Sequence of chain 1.C:
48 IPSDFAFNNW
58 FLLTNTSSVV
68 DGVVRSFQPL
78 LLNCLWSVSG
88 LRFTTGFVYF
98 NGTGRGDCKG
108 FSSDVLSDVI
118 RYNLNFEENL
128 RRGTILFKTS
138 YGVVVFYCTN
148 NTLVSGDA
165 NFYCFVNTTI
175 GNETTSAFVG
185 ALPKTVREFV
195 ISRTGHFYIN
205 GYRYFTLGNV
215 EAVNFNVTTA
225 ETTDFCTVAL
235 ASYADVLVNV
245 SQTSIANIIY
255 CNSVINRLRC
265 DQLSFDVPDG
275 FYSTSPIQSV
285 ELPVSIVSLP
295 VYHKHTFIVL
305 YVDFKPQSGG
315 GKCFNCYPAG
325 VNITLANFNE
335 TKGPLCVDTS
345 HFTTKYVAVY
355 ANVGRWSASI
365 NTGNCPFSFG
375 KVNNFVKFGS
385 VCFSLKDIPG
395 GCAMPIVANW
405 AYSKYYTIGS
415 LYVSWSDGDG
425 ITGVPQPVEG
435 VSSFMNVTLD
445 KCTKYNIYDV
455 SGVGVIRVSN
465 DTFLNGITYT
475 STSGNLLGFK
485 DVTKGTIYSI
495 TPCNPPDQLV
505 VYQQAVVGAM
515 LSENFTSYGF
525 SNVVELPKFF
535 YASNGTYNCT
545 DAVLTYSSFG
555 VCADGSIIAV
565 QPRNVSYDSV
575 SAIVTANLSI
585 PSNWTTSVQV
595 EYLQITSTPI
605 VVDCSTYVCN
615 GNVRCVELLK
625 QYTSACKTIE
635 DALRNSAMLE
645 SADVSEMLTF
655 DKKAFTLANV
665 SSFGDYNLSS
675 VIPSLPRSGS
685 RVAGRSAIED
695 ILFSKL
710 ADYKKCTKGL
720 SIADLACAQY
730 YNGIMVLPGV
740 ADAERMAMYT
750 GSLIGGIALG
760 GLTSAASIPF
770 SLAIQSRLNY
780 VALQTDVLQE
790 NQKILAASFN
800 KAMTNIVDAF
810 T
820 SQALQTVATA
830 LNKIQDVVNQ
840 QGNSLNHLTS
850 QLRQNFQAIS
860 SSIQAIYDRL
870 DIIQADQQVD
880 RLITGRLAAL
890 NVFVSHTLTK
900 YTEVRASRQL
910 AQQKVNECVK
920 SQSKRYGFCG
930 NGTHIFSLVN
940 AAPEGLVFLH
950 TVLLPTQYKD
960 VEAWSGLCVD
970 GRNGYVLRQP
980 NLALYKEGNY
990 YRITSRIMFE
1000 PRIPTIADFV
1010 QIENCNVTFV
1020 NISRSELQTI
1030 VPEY

This protein binds this small molecule.
Small molecule (SMILES): CC(=O)N[C@@H]1[C@@H](O)[C@H](O)[C@@H](CO)O[C@H]1O

Binding-site contacts:
Ligand atom C8 contacts residue THR544 of chain 1.C at 3.7 Å.
Ligand atom N2 contacts residue ASN542 of chain 1.C at 3.0 Å (h-bond).
Ligand atom O5 contacts residue ASN542 of chain 1.C at 2.3 Å (h-bond).
Ligand atom C2 contacts residue ASN542 of chain 1.C at 2.5 Å.
Ligand atom C6 contacts residue ASN542 of chain 1.C at 4.4 Å.
Ligand atom C3 contacts residue ASN542 of chain 1.C at 3.8 Å.
Ligand atom C4 contacts residue ASN542 of chain 1.C at 4.2 Å.
Ligand atom O7 contacts residue THR544 of chain 1.C at 4.0 Å.
Ligand atom C5 contacts residue ASN542 of chain 1.C at 3.6 Å.
Ligand atom C8 contacts residue ASN542 of chain 1.C at 4.4 Å.
Ligand atom O6 contacts residue ASN542 of chain 1.C at 3.7 Å.
Ligand atom C1 contacts residue ASN542 of chain 1.C at 1.4 Å.
Ligand atom C7 contacts residue ASN542 of chain 1.C at 3.1 Å.
Ligand atom O7 contacts residue ASN542 of chain 1.C at 2.7 Å (h-bond).
Ligand atom C7 contacts residue THR544 of chain 1.C at 4.3 Å.